The small molecule below binds the protein below.
Small molecule (SMILES): O=c1[nH]cnc2c1ncn2[C@@H]1O[C@H](COP(=O)(O)O)[C@@H](O)[C@H]1O

Binding-site contacts:
Ligand atom O3' contacts residue MET276 of chain 1.G at 3.5 Å (h-bond).
Ligand atom C2 contacts residue CYS222 of chain 1.G at 3.1 Å (hydrophobic).
Ligand atom N3 contacts residue 8L41 of chain 1.BA at 3.5 Å (h-bond).
Ligand atom O3P contacts residue SER279 of chain 1.G at 3.5 Å (h-bond).
Ligand atom O3' contacts residue ASP255 of chain 1.G at 2.5 Å (salt-bridge).
Ligand atom O1P contacts residue SER220 of chain 1.G at 3.0 Å (h-bond).
Ligand atom N1 contacts residue GLU332 of chain 1.G at 2.8 Å (salt-bridge).
Ligand atom O6 contacts residue GLY304 of chain 1.G at 3.2 Å.
Ligand atom O2P contacts residue TYR302 of chain 1.G at 2.4 Å (h-bond).
Ligand atom C3' contacts residue ASP255 of chain 1.G at 3.4 Å.
Ligand atom N3 contacts residue CYS222 of chain 1.G at 3.6 Å.
Ligand atom O3P contacts residue GLY278 of chain 1.G at 2.7 Å (h-bond).
Ligand atom N7 contacts residue ILE221 of chain 1.G at 3.5 Å.
Ligand atom O2' contacts residue ASN194 of chain 1.G at 3.5 Å (h-bond).
Ligand atom N1 contacts residue 8L41 of chain 1.BA at 3.5 Å (h-bond).
Ligand atom O5' contacts residue GLY256 of chain 1.G at 3.6 Å.
Ligand atom C8 contacts residue MET72 of chain 1.G at 3.7 Å (hydrophobic).
Ligand atom C8 contacts residue ILE221 of chain 1.G at 3.6 Å (hydrophobic).
Ligand atom C6 contacts residue GLY306 of chain 1.G at 3.4 Å.
Ligand atom C2' contacts residue ASP255 of chain 1.G at 3.6 Å.
Ligand atom O6 contacts residue MET305 of chain 1.G at 3.3 Å (h-bond).
Ligand atom O6 contacts residue GLU332 of chain 1.G at 3.6 Å.
Ligand atom O2' contacts residue ASP255 of chain 1.G at 2.5 Å (salt-bridge).
Ligand atom C5 contacts residue ILE221 of chain 1.G at 3.5 Å (hydrophobic).
Ligand atom O6 contacts residue GLY333 of chain 1.G at 3.5 Å.
Ligand atom C6 contacts residue GLU332 of chain 1.G at 3.7 Å.
Ligand atom O3' contacts residue ALA70 of chain 1.G at 3.5 Å.
Ligand atom C4' contacts residue ASP255 of chain 1.G at 3.5 Å.
Ligand atom O1P contacts residue GLY257 of chain 1.G at 2.9 Å (h-bond).
Ligand atom C2 contacts residue GLU332 of chain 1.G at 3.5 Å.
Ligand atom N7 contacts residue GLY304 of chain 1.G at 3.5 Å.
Ligand atom C2 contacts residue 8L41 of chain 1.BA at 3.4 Å.
Ligand atom O2P contacts residue SER279 of chain 1.G at 3.1 Å (h-bond).
Ligand atom O2P contacts residue SER220 of chain 1.G at 2.7 Å (h-bond).
Ligand atom P contacts residue TYR302 of chain 1.G at 3.6 Å.
Ligand atom O6 contacts residue GLY306 of chain 1.G at 2.7 Å (h-bond).
Ligand atom N7 contacts residue MET305 of chain 1.G at 2.9 Å (h-bond).
Ligand atom O1P contacts residue GLY219 of chain 1.G at 3.5 Å.
Ligand atom C5' contacts residue TYR302 of chain 1.G at 3.6 Å (hydrophobic).
Ligand atom O5' contacts residue GLY219 of chain 1.G at 3.5 Å.

Sequence of chain 1.G:
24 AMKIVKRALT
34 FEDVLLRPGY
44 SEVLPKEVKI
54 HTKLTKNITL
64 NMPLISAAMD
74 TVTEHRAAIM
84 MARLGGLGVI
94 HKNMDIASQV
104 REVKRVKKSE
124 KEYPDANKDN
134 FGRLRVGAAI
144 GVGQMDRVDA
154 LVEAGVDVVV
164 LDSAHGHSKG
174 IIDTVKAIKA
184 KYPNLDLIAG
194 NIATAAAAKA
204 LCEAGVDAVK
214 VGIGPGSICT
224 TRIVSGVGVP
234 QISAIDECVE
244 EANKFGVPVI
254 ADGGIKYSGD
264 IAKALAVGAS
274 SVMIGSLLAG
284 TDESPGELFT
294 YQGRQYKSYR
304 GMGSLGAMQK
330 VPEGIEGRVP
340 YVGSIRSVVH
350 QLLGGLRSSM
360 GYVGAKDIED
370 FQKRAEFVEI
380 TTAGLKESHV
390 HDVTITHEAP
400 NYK